Binding-site contacts:
Ligand atom C1 contacts residue ILE219 of chain 4.A at 4.1 Å (hydrophobic).
Ligand atom C7 contacts residue ILE95 of chain 4.A at 4.3 Å (hydrophobic).
Ligand atom O contacts residue LEU107 of chain 4.A at 4.4 Å.
Ligand atom N contacts residue TYR146 of chain 4.A at 4.1 Å.
Ligand atom C contacts residue TYR210 of chain 4.A at 4.1 Å (hydrophobic).
Ligand atom C7 contacts residue PHE240 of chain 4.A at 3.9 Å (hydrophobic).
Ligand atom O contacts residue TYR192 of chain 4.A at 3.9 Å.
Ligand atom C6 contacts residue ILE95 of chain 4.A at 4.1 Å (hydrophobic).
Ligand atom C2 contacts residue ILE183 of chain 4.A at 4.2 Å (hydrophobic).
Ligand atom C1 contacts residue ILE183 of chain 4.A at 4.2 Å (hydrophobic).
Ligand atom C5 contacts residue PHE240 of chain 4.A at 4.1 Å (hydrophobic).
Ligand atom C10 contacts residue MET216 of chain 4.A at 3.6 Å (hydrophobic).
Ligand atom C8 contacts residue MET216 of chain 4.A at 3.9 Å (hydrophobic).
Ligand atom O contacts residue VAL113 of chain 4.A at 4.0 Å.
Ligand atom C3 contacts residue ILE95 of chain 4.A at 4.2 Å (hydrophobic).
Ligand atom OXT contacts residue MET216 of chain 4.A at 4.2 Å.
Ligand atom C4 contacts residue ILE95 of chain 4.A at 4.0 Å (hydrophobic).
Ligand atom C3 contacts residue ILE183 of chain 4.A at 3.7 Å (hydrophobic).
Ligand atom C5 contacts residue ILE183 of chain 4.A at 4.4 Å (hydrophobic).
Ligand atom OXT contacts residue TYR210 of chain 4.A at 3.0 Å (h-bond).
Ligand atom N contacts residue MET181 of chain 4.A at 3.9 Å.
Ligand atom C2 contacts residue ILE95 of chain 4.A at 3.8 Å (hydrophobic).
Ligand atom OXT contacts residue ASN194 of chain 4.A at 4.3 Å.
Ligand atom C4 contacts residue ILE183 of chain 4.A at 4.2 Å (hydrophobic).
Ligand atom C9 contacts residue PHE115 of chain 4.A at 4.1 Å (hydrophobic).
Ligand atom CA2 contacts residue PHE115 of chain 4.A at 4.3 Å (hydrophobic).
Ligand atom C2 contacts residue TYR146 of chain 4.A at 3.9 Å (hydrophobic).
Ligand atom C6 contacts residue TYR192 of chain 4.A at 4.4 Å (hydrophobic).
Ligand atom C10 contacts residue TYR192 of chain 4.A at 4.3 Å (hydrophobic).
Ligand atom C1 contacts residue VAL119 of chain 4.A at 4.2 Å (hydrophobic).
Ligand atom O contacts residue ASN194 of chain 4.A at 3.0 Å (h-bond).
Ligand atom C9 contacts residue TYR192 of chain 4.A at 4.1 Å (hydrophobic).
Ligand atom C contacts residue TYR192 of chain 4.A at 4.2 Å (hydrophobic).
Ligand atom N contacts residue ILE219 of chain 4.A at 4.0 Å.
Ligand atom C contacts residue ASN194 of chain 4.A at 4.0 Å.
Ligand atom C8 contacts residue TYR192 of chain 4.A at 3.6 Å (hydrophobic).
Ligand atom C7 contacts residue VAL117 of chain 4.A at 4.3 Å (hydrophobic).
Ligand atom C5 contacts residue ILE95 of chain 4.A at 3.8 Å (hydrophobic).
Ligand atom C7 contacts residue TYR192 of chain 4.A at 4.4 Å (hydrophobic).
Ligand atom C9 contacts residue PHE240 of chain 4.A at 4.1 Å (hydrophobic).

Sequence of chain 4.A:
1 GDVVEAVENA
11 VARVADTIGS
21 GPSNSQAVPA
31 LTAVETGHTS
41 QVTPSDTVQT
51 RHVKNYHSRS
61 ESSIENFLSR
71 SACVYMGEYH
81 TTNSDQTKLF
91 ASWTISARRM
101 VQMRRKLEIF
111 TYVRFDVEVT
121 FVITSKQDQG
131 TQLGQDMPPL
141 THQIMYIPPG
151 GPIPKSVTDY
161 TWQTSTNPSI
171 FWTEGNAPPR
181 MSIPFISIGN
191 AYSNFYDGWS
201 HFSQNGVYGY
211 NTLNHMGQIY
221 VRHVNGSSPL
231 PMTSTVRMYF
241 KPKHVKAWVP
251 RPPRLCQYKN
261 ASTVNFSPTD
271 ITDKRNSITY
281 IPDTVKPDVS

The protein below binds the small molecule below.
Small molecule (SMILES): NCCCCCCCCCCCC(=O)O